Binding-site contacts:
Ligand atom O4' contacts residue VAL22 of chain 2.A at 3.3 Å.
Ligand atom O3A contacts residue GLY17 of chain 2.A at 3.2 Å.
Ligand atom O3G contacts residue LYS132 of chain 2.A at 3.5 Å (salt-bridge).
Ligand atom C8 contacts residue VAL22 of chain 2.A at 3.7 Å (hydrophobic).
Ligand atom O1G contacts residue LYS132 of chain 2.A at 3.1 Å (salt-bridge).
Ligand atom N6 contacts residue MET83 of chain 2.A at 3.6 Å.
Ligand atom PA contacts residue 3OR1 of chain 2.D at 3.7 Å.
Ligand atom O2B contacts residue MG1 of chain 2.C at 1.9 Å.
Ligand atom O1A contacts residue LYS37 of chain 2.A at 3.6 Å (salt-bridge).
Ligand atom C4' contacts residue GLY15 of chain 2.A at 3.5 Å.
Ligand atom O2G contacts residue GLY19 of chain 2.A at 3.5 Å (h-bond).
Ligand atom PA contacts residue MG1 of chain 2.C at 3.3 Å.
Ligand atom N6 contacts residue LEU137 of chain 2.A at 3.5 Å.
Ligand atom O1G contacts residue ASN18 of chain 2.A at 2.8 Å (h-bond).
Ligand atom O2B contacts residue ASN135 of chain 2.A at 3.0 Å (h-bond).
Ligand atom PB contacts residue MG1 of chain 2.C at 3.4 Å.
Ligand atom O2' contacts residue SER90 of chain 2.A at 3.2 Å.
Ligand atom O2G contacts residue ASN18 of chain 2.A at 2.8 Å (h-bond).
Ligand atom O1A contacts residue 3OR1 of chain 2.D at 2.7 Å (h-bond).
Ligand atom O2A contacts residue ASP148 of chain 2.A at 2.7 Å (salt-bridge).
Ligand atom O2A contacts residue MG1 of chain 2.C at 1.9 Å.
Ligand atom PB contacts residue SER134 of chain 2.A at 3.5 Å.
Ligand atom O2A contacts residue LYS37 of chain 2.A at 2.9 Å (salt-bridge).
Ligand atom O2' contacts residue GLN93 of chain 2.A at 2.6 Å (h-bond).
Ligand atom N6 contacts residue GLU84 of chain 2.A at 3.0 Å (salt-bridge).
Ligand atom C6 contacts residue LEU137 of chain 2.A at 3.5 Å (hydrophobic).
Ligand atom O1B contacts residue SER134 of chain 2.A at 3.2 Å.
Ligand atom O3G contacts residue 3OR1 of chain 2.D at 3.7 Å.
Ligand atom O2G contacts residue GLY17 of chain 2.A at 3.2 Å.
Ligand atom O2B contacts residue SER134 of chain 2.A at 3.0 Å (h-bond).
Ligand atom N1 contacts residue MET86 of chain 2.A at 3.0 Å (h-bond).
Ligand atom O3' contacts residue GLN93 of chain 2.A at 3.3 Å.
Ligand atom C2 contacts residue MET86 of chain 2.A at 3.5 Å (hydrophobic).
Ligand atom C5 contacts residue LEU137 of chain 2.A at 3.6 Å (hydrophobic).
Ligand atom O3G contacts residue MG1 of chain 2.C at 3.7 Å.
Ligand atom C5' contacts residue ALA16 of chain 2.A at 3.7 Å (hydrophobic).
Ligand atom N7 contacts residue MET83 of chain 2.A at 3.7 Å.
Ligand atom N6 contacts residue ALA35 of chain 2.A at 3.6 Å.
Ligand atom C6 contacts residue ALA35 of chain 2.A at 3.7 Å (hydrophobic).
Ligand atom O2A contacts residue 3OR1 of chain 2.D at 3.6 Å.

The small molecule below binds the protein below.
Small molecule (SMILES): Nc1ncnc2c1ncn2[C@@H]1O[C@H](CO[P](=O)(O)O[P](=O)(O)NP(=O)(O)O)[C@@H](O)[C@H]1O

Sequence of chain 2.A:
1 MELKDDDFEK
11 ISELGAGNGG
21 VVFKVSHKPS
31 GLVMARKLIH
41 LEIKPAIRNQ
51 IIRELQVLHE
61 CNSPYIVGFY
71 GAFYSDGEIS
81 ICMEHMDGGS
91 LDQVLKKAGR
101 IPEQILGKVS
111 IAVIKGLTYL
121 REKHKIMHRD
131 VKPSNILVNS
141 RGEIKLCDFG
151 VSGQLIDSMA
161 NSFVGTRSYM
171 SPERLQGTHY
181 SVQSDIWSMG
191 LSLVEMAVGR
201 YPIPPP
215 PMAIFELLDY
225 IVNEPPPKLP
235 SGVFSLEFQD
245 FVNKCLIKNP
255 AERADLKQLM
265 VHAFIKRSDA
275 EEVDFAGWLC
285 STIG